The protein below binds the small molecule below.
Small molecule (SMILES): Cn1c(=O)cc(NC(C)(C)c2ncccn2)c2cc(Nc3ccnc(Cl)c3C#N)ccc21

Sequence of chain 2.A:
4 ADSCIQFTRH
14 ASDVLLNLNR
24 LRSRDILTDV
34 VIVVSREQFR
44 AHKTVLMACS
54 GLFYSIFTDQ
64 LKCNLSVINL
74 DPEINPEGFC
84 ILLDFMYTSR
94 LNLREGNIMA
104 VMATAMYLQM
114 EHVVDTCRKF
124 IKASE

Binding-site contacts:
Ligand atom N6 contacts residue LEU24 of chain 2.A at 3.6 Å.
Ligand atom C18 contacts residue TYR57 of chain 1.A at 3.5 Å (hydrophobic).
Ligand atom C12 contacts residue ASN20 of chain 2.A at 3.6 Å.
Ligand atom N4 contacts residue ASN20 of chain 2.A at 3.6 Å.
Ligand atom C4 contacts residue ALA51 of chain 1.A at 3.8 Å (hydrophobic).
Ligand atom CL contacts residue ARG23 of chain 2.A at 3.5 Å.
Ligand atom N2 contacts residue HIS115 of chain 1.A at 3.4 Å.
Ligand atom N6 contacts residue MET50 of chain 1.A at 3.2 Å (h-bond).
Ligand atom CL contacts residue TYR57 of chain 1.A at 3.7 Å.
Ligand atom O contacts residue GLU114 of chain 1.A at 3.0 Å (salt-bridge).
Ligand atom C contacts residue GLN112 of chain 1.A at 3.2 Å.
Ligand atom N5 contacts residue TYR57 of chain 1.A at 3.8 Å.
Ligand atom O contacts residue MET113 of chain 1.A at 3.7 Å.
Ligand atom C9 contacts residue ASP16 of chain 2.A at 3.4 Å.
Ligand atom C20 contacts residue GLY54 of chain 1.A at 3.8 Å.
Ligand atom C19 contacts residue TYR57 of chain 1.A at 3.5 Å (hydrophobic).
Ligand atom N6 contacts residue ALA51 of chain 1.A at 3.4 Å (h-bond).
Ligand atom C8 contacts residue HIS115 of chain 1.A at 3.7 Å.
Ligand atom C8 contacts residue ASP16 of chain 2.A at 3.4 Å.
Ligand atom C18 contacts residue ASN20 of chain 2.A at 3.7 Å.
Ligand atom C19 contacts residue ASN20 of chain 2.A at 3.8 Å.
Ligand atom N1 contacts residue CYS52 of chain 1.A at 3.6 Å.
Ligand atom C22 contacts residue GLY54 of chain 1.A at 3.7 Å.
Ligand atom C13 contacts residue MET50 of chain 1.A at 3.5 Å (hydrophobic).
Ligand atom C17 contacts residue ASN20 of chain 2.A at 3.7 Å.
Ligand atom CL contacts residue LEU24 of chain 2.A at 3.7 Å.
Ligand atom N5 contacts residue ASN20 of chain 2.A at 3.8 Å.
Ligand atom C14 contacts residue ASN20 of chain 2.A at 3.7 Å.
Ligand atom C6 contacts residue ALA51 of chain 1.A at 3.2 Å (hydrophobic).
Ligand atom N contacts residue GLN112 of chain 1.A at 3.3 Å (h-bond).
Ligand atom C21 contacts residue GLY54 of chain 1.A at 3.4 Å.
Ligand atom C5 contacts residue CYS52 of chain 1.A at 3.4 Å (hydrophobic).
Ligand atom O contacts residue GLN112 of chain 1.A at 3.5 Å (h-bond).
Ligand atom C17 contacts residue TYR57 of chain 1.A at 3.6 Å (hydrophobic).
Ligand atom C12 contacts residue ALA51 of chain 1.A at 3.4 Å (hydrophobic).
Ligand atom N4 contacts residue MET50 of chain 1.A at 2.9 Å (h-bond).
Ligand atom C5 contacts residue HIS115 of chain 1.A at 3.8 Å.
Ligand atom N1 contacts residue ALA51 of chain 1.A at 3.2 Å (h-bond).
Ligand atom C1 contacts residue GLN112 of chain 1.A at 3.4 Å.
Ligand atom C19 contacts residue MET50 of chain 1.A at 3.5 Å (hydrophobic).

Sequence of chain 1.A:
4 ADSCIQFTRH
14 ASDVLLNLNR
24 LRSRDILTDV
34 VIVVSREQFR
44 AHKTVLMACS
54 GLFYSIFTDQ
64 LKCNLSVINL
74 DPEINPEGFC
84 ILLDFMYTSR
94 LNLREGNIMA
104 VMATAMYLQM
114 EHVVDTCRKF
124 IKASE